The protein below binds the small molecule below.
Small molecule (SMILES): CC(=O)N[C@@H]1[C@@H](O[C@@H]2O[C@H](CO)[C@H](O)[C@H](O[C@]3(C(=O)O)C[C@H](O)[C@@H](NC(C)=O)[C@H]([C@H](O)[C@@H](O)CO)O3)[C@H]2O)[C@@H](O)[C@@H](C=O)O[C@H]1O

Sequence of chain 1.B:
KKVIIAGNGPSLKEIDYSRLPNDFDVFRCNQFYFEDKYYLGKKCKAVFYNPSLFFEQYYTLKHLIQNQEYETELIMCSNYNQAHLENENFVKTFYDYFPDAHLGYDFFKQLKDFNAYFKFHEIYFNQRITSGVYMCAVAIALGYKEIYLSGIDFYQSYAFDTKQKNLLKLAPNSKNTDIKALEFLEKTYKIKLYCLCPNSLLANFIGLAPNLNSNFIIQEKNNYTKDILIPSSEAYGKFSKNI

Binding-site contacts:
Ligand atom O4 contacts residue SER79 of chain 1.B at 2.9 Å (h-bond).
Ligand atom C4 contacts residue ASN51 of chain 1.B at 3.7 Å.
Ligand atom C2 contacts residue ARG129 of chain 1.B at 4.1 Å.
Ligand atom O10 contacts residue ARG129 of chain 1.B at 3.6 Å.
Ligand atom C8 contacts residue ARG129 of chain 1.B at 3.9 Å.
Ligand atom C2 contacts residue LEU86 of chain 1.B at 4.2 Å (hydrophobic).
Ligand atom O1B contacts residue ASN51 of chain 1.B at 3.8 Å.
Ligand atom C5 contacts residue ASN51 of chain 1.B at 3.7 Å.
Ligand atom C4 contacts residue LEU86 of chain 1.B at 4.2 Å (hydrophobic).
Ligand atom O4 contacts residue TYR81 of chain 1.B at 3.4 Å.
Ligand atom C8 contacts residue ASN51 of chain 1.B at 4.2 Å.
Ligand atom C10 contacts residue ASN51 of chain 1.B at 3.9 Å.
Ligand atom C1 contacts residue SER53 of chain 1.B at 3.4 Å.
Ligand atom O10 contacts residue TYR81 of chain 1.B at 2.9 Å (h-bond).
Ligand atom C10 contacts residue TYR81 of chain 1.B at 3.5 Å (hydrophobic).
Ligand atom O2 contacts residue ARG129 of chain 1.B at 2.9 Å (salt-bridge).
Ligand atom O10 contacts residue ILE130 of chain 1.B at 3.5 Å (h-bond).
Ligand atom O7 contacts residue ARG129 of chain 1.B at 3.0 Å (salt-bridge).
Ligand atom C11 contacts residue ASN51 of chain 1.B at 3.8 Å.
Ligand atom O6 contacts residue SER53 of chain 1.B at 4.2 Å.
Ligand atom C1 contacts residue ASN51 of chain 1.B at 3.9 Å.
Ligand atom O1A contacts residue ASN51 of chain 1.B at 3.6 Å.
Ligand atom N5 contacts residue ASN51 of chain 1.B at 2.9 Å (h-bond).
Ligand atom C4 contacts residue SER79 of chain 1.B at 3.9 Å.
Ligand atom O1B contacts residue SER53 of chain 1.B at 2.9 Å (h-bond).
Ligand atom O6 contacts residue ARG129 of chain 1.B at 3.7 Å.
Ligand atom C6 contacts residue ASN51 of chain 1.B at 3.7 Å.
Ligand atom C4 contacts residue PRO52 of chain 1.B at 4.0 Å (hydrophobic).
Ligand atom C11 contacts residue THR131 of chain 1.B at 4.1 Å.
Ligand atom O1A contacts residue PRO52 of chain 1.B at 3.4 Å.
Ligand atom C11 contacts residue SER132 of chain 1.B at 3.5 Å.
Ligand atom O1A contacts residue SER53 of chain 1.B at 3.1 Å (h-bond).
Ligand atom O4 contacts residue LEU86 of chain 1.B at 3.2 Å (h-bond).
Ligand atom C7 contacts residue ARG129 of chain 1.B at 4.2 Å.
Ligand atom C3 contacts residue LEU86 of chain 1.B at 3.8 Å (hydrophobic).
Ligand atom O3 contacts residue LEU86 of chain 1.B at 3.5 Å (h-bond).
Ligand atom O4 contacts residue PRO52 of chain 1.B at 4.0 Å.
Ligand atom C7 contacts residue ARG129 of chain 1.B at 4.2 Å.
Ligand atom C11 contacts residue TYR81 of chain 1.B at 3.6 Å (hydrophobic).
Ligand atom O7 contacts residue ARG129 of chain 1.B at 3.8 Å.